Binding-site contacts:
Ligand atom C8 contacts residue SER244 of chain 1.D at 3.2 Å.
Ligand atom C5 contacts residue THR206 of chain 1.D at 4.2 Å.
Ligand atom C3 contacts residue THR206 of chain 1.D at 4.4 Å.
Ligand atom N2 contacts residue THR206 of chain 1.D at 4.0 Å.
Ligand atom O5 contacts residue ASN204 of chain 1.D at 2.4 Å (h-bond).
Ligand atom O7 contacts residue HIS321 of chain 1.D at 4.5 Å.
Ligand atom C3 contacts residue ASN204 of chain 1.D at 3.8 Å.
Ligand atom C2 contacts residue THR206 of chain 1.D at 4.3 Å.
Ligand atom C7 contacts residue ILE247 of chain 1.D at 4.2 Å (hydrophobic).
Ligand atom C7 contacts residue SER244 of chain 1.D at 4.5 Å.
Ligand atom N2 contacts residue ASN204 of chain 1.D at 2.9 Å (h-bond).
Ligand atom C1 contacts residue ASN204 of chain 1.D at 1.4 Å.
Ligand atom C8 contacts residue ILE247 of chain 1.D at 3.5 Å (hydrophobic).
Ligand atom C7 contacts residue ASN204 of chain 1.D at 3.2 Å.
Ligand atom C1 contacts residue THR206 of chain 1.D at 3.9 Å.
Ligand atom C4 contacts residue ASN204 of chain 1.D at 4.2 Å.
Ligand atom C8 contacts residue GLU245 of chain 1.D at 3.6 Å.
Ligand atom O7 contacts residue ILE247 of chain 1.D at 3.7 Å.
Ligand atom O7 contacts residue ASN204 of chain 1.D at 3.2 Å (h-bond).
Ligand atom C5 contacts residue ASN204 of chain 1.D at 3.7 Å.
Ligand atom C2 contacts residue ASN204 of chain 1.D at 2.4 Å.
Ligand atom C8 contacts residue ASN204 of chain 1.D at 4.4 Å.

Sequence of chain 1.D:
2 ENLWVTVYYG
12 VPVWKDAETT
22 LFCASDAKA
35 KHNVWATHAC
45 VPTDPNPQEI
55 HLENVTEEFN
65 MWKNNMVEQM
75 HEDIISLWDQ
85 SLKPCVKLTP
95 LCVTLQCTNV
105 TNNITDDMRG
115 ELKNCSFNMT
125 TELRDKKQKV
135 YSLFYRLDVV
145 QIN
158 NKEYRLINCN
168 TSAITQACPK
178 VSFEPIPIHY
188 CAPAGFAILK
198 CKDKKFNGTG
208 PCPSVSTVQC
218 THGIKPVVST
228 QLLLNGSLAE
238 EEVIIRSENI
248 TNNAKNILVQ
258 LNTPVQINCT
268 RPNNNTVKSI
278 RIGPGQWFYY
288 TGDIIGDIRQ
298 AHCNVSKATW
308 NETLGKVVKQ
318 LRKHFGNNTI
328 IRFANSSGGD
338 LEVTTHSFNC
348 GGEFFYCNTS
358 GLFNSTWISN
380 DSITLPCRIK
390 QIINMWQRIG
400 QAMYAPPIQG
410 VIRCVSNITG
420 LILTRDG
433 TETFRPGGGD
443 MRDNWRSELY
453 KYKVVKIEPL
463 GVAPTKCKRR

The protein below binds the small molecule below.
Small molecule (SMILES): CC(=O)N[C@@H]1[C@@H](O)[C@H](O)[C@@H](CO)O[C@H]1O